Binding-site contacts:
Ligand atom F41 contacts residue ARG23 of chain 1.A at 3.6 Å.
Ligand atom C26 contacts residue ILE93 of chain 1.A at 3.6 Å (hydrophobic).
Ligand atom O32 contacts residue HIS83 of chain 1.G at 3.2 Å (h-bond).
Ligand atom C25 contacts residue THR80 of chain 1.G at 3.8 Å.
Ligand atom C26 contacts residue LEU49 of chain 1.G at 3.5 Å (hydrophobic).
Ligand atom O32 contacts residue MET190 of chain 1.A at 3.4 Å.
Ligand atom F40 contacts residue LEU24 of chain 1.A at 3.2 Å.
Ligand atom C25 contacts residue LEU49 of chain 1.G at 3.5 Å (hydrophobic).
Ligand atom C36 contacts residue ILE29 of chain 1.A at 3.5 Å (hydrophobic).
Ligand atom C11 contacts residue GLN52 of chain 1.G at 3.1 Å.
Ligand atom C26 contacts residue VAL45 of chain 1.G at 3.7 Å (hydrophobic).
Ligand atom C23 contacts residue LEU49 of chain 1.G at 3.8 Å (hydrophobic).
Ligand atom C30 contacts residue ILE91 of chain 1.A at 3.6 Å (hydrophobic).
Ligand atom C35 contacts residue ALA53 of chain 1.G at 3.8 Å (hydrophobic).
Ligand atom C29 contacts residue ILE29 of chain 1.A at 3.7 Å (hydrophobic).
Ligand atom C28 contacts residue TYR63 of chain 1.A at 3.8 Å (hydrophobic).
Ligand atom C51 contacts residue TYR61 of chain 1.A at 3.8 Å (hydrophobic).
Ligand atom C46 contacts residue GLN52 of chain 1.G at 3.1 Å.
Ligand atom F42 contacts residue ARG23 of chain 1.A at 3.8 Å.
Ligand atom C10 contacts residue LEU49 of chain 1.G at 3.6 Å (hydrophobic).
Ligand atom C25 contacts residue VAL45 of chain 1.G at 3.8 Å (hydrophobic).
Ligand atom C11 contacts residue HIS83 of chain 1.G at 3.3 Å.
Ligand atom C11 contacts residue LEU49 of chain 1.G at 3.5 Å (hydrophobic).
Ligand atom C10 contacts residue GLN52 of chain 1.G at 3.3 Å.
Ligand atom C29 contacts residue ILE91 of chain 1.A at 3.8 Å (hydrophobic).
Ligand atom F40 contacts residue LEU49 of chain 1.G at 3.5 Å.
Ligand atom F40 contacts residue PHE50 of chain 1.G at 3.4 Å.
Ligand atom C37 contacts residue ASP27 of chain 1.A at 3.5 Å.
Ligand atom C38 contacts residue LEU24 of chain 1.A at 3.7 Å (hydrophobic).
Ligand atom C37 contacts residue ALA53 of chain 1.G at 3.4 Å (hydrophobic).
Ligand atom F42 contacts residue LEU24 of chain 1.A at 3.3 Å.
Ligand atom C28 contacts residue LEU49 of chain 1.G at 3.5 Å (hydrophobic).
Ligand atom C4 contacts residue TYR61 of chain 1.A at 3.7 Å (hydrophobic).
Ligand atom C24 contacts residue LEU49 of chain 1.G at 3.5 Å (hydrophobic).
Ligand atom F42 contacts residue ASP27 of chain 1.A at 3.5 Å.
Ligand atom C9 contacts residue GLN52 of chain 1.G at 3.7 Å.
Ligand atom C27 contacts residue LEU49 of chain 1.G at 3.5 Å (hydrophobic).
Ligand atom C36 contacts residue ASP27 of chain 1.A at 3.7 Å.
Ligand atom C25 contacts residue ILE93 of chain 1.A at 3.5 Å (hydrophobic).
Ligand atom F41 contacts residue PHE50 of chain 1.G at 3.3 Å.

Sequence of chain 1.G:
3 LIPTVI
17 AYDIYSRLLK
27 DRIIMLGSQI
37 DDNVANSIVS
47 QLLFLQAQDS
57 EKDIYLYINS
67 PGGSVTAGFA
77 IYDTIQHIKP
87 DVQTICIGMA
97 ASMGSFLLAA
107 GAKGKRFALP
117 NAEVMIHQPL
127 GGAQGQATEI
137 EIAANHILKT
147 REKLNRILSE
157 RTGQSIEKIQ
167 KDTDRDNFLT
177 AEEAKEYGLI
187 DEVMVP

Sequence of chain 1.A:
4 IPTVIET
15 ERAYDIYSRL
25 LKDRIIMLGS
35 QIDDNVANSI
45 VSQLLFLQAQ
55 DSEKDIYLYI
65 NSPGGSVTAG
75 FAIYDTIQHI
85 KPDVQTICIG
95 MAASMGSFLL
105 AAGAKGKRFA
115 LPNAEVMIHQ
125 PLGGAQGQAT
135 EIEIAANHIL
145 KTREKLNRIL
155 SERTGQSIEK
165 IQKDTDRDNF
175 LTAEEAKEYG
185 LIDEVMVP

The small molecule below binds the protein below.
Small molecule (SMILES): CC[C@H](C)[C@H]1C(=O)N([C@H](C)c2cccc3ccccc23)C[C@@H]2N(C(=O)NCCCC(F)(F)F)CCC(=O)N12